Sequence of chain 4.C:
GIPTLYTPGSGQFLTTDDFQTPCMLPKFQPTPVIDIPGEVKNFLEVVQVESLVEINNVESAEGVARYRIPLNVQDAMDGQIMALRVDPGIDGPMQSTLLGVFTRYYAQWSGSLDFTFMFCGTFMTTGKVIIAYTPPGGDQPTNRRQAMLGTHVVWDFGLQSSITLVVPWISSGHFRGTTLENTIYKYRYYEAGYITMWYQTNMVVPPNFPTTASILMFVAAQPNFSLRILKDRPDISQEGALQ

Sequence of chain 4.A:
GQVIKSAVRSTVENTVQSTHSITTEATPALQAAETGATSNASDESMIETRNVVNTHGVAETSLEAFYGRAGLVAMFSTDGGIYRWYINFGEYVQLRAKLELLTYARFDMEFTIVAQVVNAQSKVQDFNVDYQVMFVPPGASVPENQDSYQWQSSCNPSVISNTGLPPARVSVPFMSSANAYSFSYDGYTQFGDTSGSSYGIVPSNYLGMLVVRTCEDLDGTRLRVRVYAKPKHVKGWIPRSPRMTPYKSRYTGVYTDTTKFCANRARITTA

This protein binds this small molecule.
Small molecule (SMILES): N[C@@H](CS)C(=O)O

Binding-site contacts:
Ligand atom C contacts residue ASP150 of chain 3.A at 3.8 Å.
Ligand atom C contacts residue SER151 of chain 3.A at 3.9 Å.
Ligand atom O contacts residue TYR95 of chain 4.A at 3.6 Å.
Ligand atom N contacts residue TYR152 of chain 3.A at 3.5 Å.
Ligand atom N contacts residue GLN238 of chain 4.C at 3.8 Å.
Ligand atom N contacts residue GLN155 of chain 3.A at 4.3 Å.
Ligand atom SG contacts residue TYR95 of chain 4.A at 3.8 Å.
Ligand atom CB contacts residue GLY1 of chain 4.E at 3.1 Å.
Ligand atom O contacts residue LEU75 of chain 4.A at 4.4 Å.
Ligand atom O contacts residue GLY1 of chain 4.E at 2.2 Å (h-bond).
Ligand atom N contacts residue GLU239 of chain 4.C at 3.0 Å (salt-bridge).
Ligand atom CA contacts residue GLY1 of chain 4.E at 2.4 Å.
Ligand atom SG contacts residue MET78 of chain 4.A at 3.8 Å.
Ligand atom C contacts residue TYR152 of chain 3.A at 3.6 Å (hydrophobic).
Ligand atom SG contacts residue ALA241 of chain 4.C at 3.5 Å (h-bond).
Ligand atom C contacts residue TYR95 of chain 4.A at 4.5 Å (hydrophobic).
Ligand atom N contacts residue ASP150 of chain 3.A at 4.4 Å.
Ligand atom CB contacts residue ASP150 of chain 3.A at 3.6 Å.
Ligand atom SG contacts residue GLY240 of chain 4.C at 4.0 Å.
Ligand atom SG contacts residue GLY1 of chain 4.E at 4.2 Å.
Ligand atom C contacts residue MET78 of chain 4.A at 4.2 Å (hydrophobic).
Ligand atom O contacts residue TYR152 of chain 3.A at 3.6 Å.
Ligand atom CA contacts residue SER151 of chain 3.A at 4.0 Å.
Ligand atom C contacts residue GLN155 of chain 3.A at 4.2 Å.
Ligand atom CA contacts residue ASP150 of chain 3.A at 3.3 Å.
Ligand atom CB contacts residue GLU239 of chain 4.C at 4.0 Å.
Ligand atom C contacts residue GLY1 of chain 4.E at 1.3 Å.
Ligand atom N contacts residue GLY1 of chain 4.E at 3.7 Å.
Ligand atom CA contacts residue GLU239 of chain 4.C at 3.9 Å.
Ligand atom O contacts residue GLN155 of chain 3.A at 3.0 Å (h-bond).
Ligand atom CA contacts residue TYR152 of chain 3.A at 3.8 Å (hydrophobic).
Ligand atom SG contacts residue GLU239 of chain 4.C at 4.3 Å.
Ligand atom CB contacts residue MET78 of chain 4.A at 3.9 Å (hydrophobic).

Sequence of chain 3.A:
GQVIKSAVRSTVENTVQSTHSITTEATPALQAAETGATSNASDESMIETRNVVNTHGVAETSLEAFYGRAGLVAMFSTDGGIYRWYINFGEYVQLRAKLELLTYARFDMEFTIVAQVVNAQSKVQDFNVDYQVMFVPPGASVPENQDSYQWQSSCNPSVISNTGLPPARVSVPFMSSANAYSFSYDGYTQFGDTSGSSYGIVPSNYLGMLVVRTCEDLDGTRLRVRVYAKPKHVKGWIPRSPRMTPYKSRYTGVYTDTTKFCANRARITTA